Binding-site contacts:
Ligand atom C8 contacts residue GLY199 of chain 1.A at 4.0 Å.
Ligand atom C2 contacts residue TRP198 of chain 1.A at 3.9 Å (hydrophobic).
Ligand atom N2 contacts residue CYS202 of chain 1.A at 3.9 Å.
Ligand atom N2 contacts residue SER177 of chain 1.A at 3.4 Å (h-bond).
Ligand atom O1 contacts residue HIS45 of chain 1.A at 3.9 Å.
Ligand atom C1 contacts residue GLY199 of chain 1.A at 3.9 Å.
Ligand atom C4 contacts residue CU1 of chain 1.B at 3.2 Å.
Ligand atom N2 contacts residue ASP176 of chain 1.A at 3.0 Å (salt-bridge).
Ligand atom N2 contacts residue GLY201 of chain 1.A at 2.8 Å (h-bond).
Ligand atom C8 contacts residue TRP198 of chain 1.A at 3.8 Å (hydrophobic).
Ligand atom N2 contacts residue GLY199 of chain 1.A at 3.9 Å.
Ligand atom C8 contacts residue ASP176 of chain 1.A at 3.6 Å.
Ligand atom O1 contacts residue SER197 of chain 1.A at 3.6 Å (h-bond).
Ligand atom C8 contacts residue GLY201 of chain 1.A at 4.0 Å.
Ligand atom C5 contacts residue SER197 of chain 1.A at 3.7 Å.
Ligand atom OXT contacts residue CU1 of chain 1.B at 2.1 Å.
Ligand atom C4 contacts residue SER182 of chain 1.A at 3.6 Å.
Ligand atom CB contacts residue GLN179 of chain 1.A at 3.3 Å.
Ligand atom C2 contacts residue GLY201 of chain 1.A at 4.0 Å.
Ligand atom N1 contacts residue TRP198 of chain 1.A at 3.8 Å.
Ligand atom C contacts residue CU1 of chain 1.B at 3.0 Å.
Ligand atom C7 contacts residue CU1 of chain 1.B at 3.4 Å.
Ligand atom O1 contacts residue SER182 of chain 1.A at 2.6 Å (h-bond).
Ligand atom O1 contacts residue CU1 of chain 1.B at 2.1 Å.
Ligand atom CA contacts residue CU1 of chain 1.B at 3.3 Å.
Ligand atom C5 contacts residue SER182 of chain 1.A at 3.8 Å.
Ligand atom C5 contacts residue VAL196 of chain 1.A at 3.5 Å (hydrophobic).
Ligand atom N contacts residue CU1 of chain 1.B at 2.4 Å.
Ligand atom C1 contacts residue TRP198 of chain 1.A at 3.7 Å (hydrophobic).
Ligand atom C6 contacts residue SER177 of chain 1.A at 3.6 Å.
Ligand atom C4 contacts residue SER197 of chain 1.A at 3.7 Å.
Ligand atom N1 contacts residue ASP176 of chain 1.A at 3.1 Å (salt-bridge).
Ligand atom C5 contacts residue CYS178 of chain 1.A at 3.9 Å (hydrophobic).
Ligand atom C2 contacts residue GLY199 of chain 1.A at 3.6 Å.
Ligand atom C3 contacts residue CU1 of chain 1.B at 3.7 Å.
Ligand atom N1 contacts residue GLY209 of chain 1.A at 3.5 Å.
Ligand atom C1 contacts residue SER177 of chain 1.A at 4.0 Å.
Ligand atom C8 contacts residue SER177 of chain 1.A at 3.3 Å.
Ligand atom C6 contacts residue VAL196 of chain 1.A at 3.6 Å (hydrophobic).
Ligand atom N1 contacts residue SER177 of chain 1.A at 2.8 Å (h-bond).

Sequence of chain 1.A:
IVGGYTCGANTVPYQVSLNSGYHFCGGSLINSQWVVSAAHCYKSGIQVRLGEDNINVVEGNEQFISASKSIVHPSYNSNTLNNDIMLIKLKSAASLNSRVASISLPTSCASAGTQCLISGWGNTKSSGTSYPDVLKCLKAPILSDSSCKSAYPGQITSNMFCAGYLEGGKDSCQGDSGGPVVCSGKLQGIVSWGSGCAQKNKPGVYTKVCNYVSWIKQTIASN

A small-molecule ligand and the protein it binds are described below.
Small molecule (SMILES): C[C@H](NCc1cc(C(=N)N)ccc1O)C(=O)O